Binding-site contacts:
Ligand atom N4 contacts residue LEU162 of chain 1.B at 3.7 Å.
Ligand atom N3 contacts residue VAL111 of chain 1.B at 3.4 Å.
Ligand atom C6 contacts residue THR109 of chain 1.B at 3.3 Å.
Ligand atom O contacts residue GLU80 of chain 1.B at 3.5 Å (salt-bridge).
Ligand atom C contacts residue LEU107 of chain 1.B at 3.5 Å (hydrophobic).
Ligand atom C8 contacts residue VAL46 of chain 1.B at 3.7 Å (hydrophobic).
Ligand atom N3 contacts residue TYR112 of chain 1.B at 2.9 Å (h-bond).
Ligand atom C15 contacts residue GLU116 of chain 1.B at 2.6 Å.
Ligand atom C7 contacts residue LYS61 of chain 1.B at 3.5 Å.
Ligand atom C21 contacts residue GLU110 of chain 1.B at 3.9 Å.
Ligand atom C3 contacts residue MET93 of chain 1.B at 3.8 Å (hydrophobic).
Ligand atom C20 contacts residue LEU162 of chain 1.B at 3.8 Å (hydrophobic).
Ligand atom C6 contacts residue LEU107 of chain 1.B at 3.9 Å (hydrophobic).
Ligand atom C19 contacts residue LEU162 of chain 1.B at 3.5 Å (hydrophobic).
Ligand atom N2 contacts residue THR109 of chain 1.B at 3.1 Å (h-bond).
Ligand atom C10 contacts residue VAL46 of chain 1.B at 3.7 Å (hydrophobic).
Ligand atom C11 contacts residue VAL46 of chain 1.B at 3.6 Å (hydrophobic).
Ligand atom C7 contacts residue THR109 of chain 1.B at 3.4 Å.
Ligand atom N2 contacts residue ALA59 of chain 1.B at 3.5 Å.
Ligand atom C18 contacts residue LEU38 of chain 1.B at 3.9 Å (hydrophobic).
Ligand atom C6 contacts residue LYS61 of chain 1.B at 3.4 Å.
Ligand atom C21 contacts residue ALA59 of chain 1.B at 3.6 Å (hydrophobic).
Ligand atom N contacts residue GLU116 of chain 1.B at 3.9 Å.
Ligand atom C4 contacts residue MET93 of chain 1.B at 3.8 Å (hydrophobic).
Ligand atom C18 contacts residue LEU162 of chain 1.B at 3.9 Å (hydrophobic).
Ligand atom C22 contacts residue ILE175 of chain 1.B at 3.9 Å (hydrophobic).
Ligand atom C9 contacts residue VAL46 of chain 1.B at 4.0 Å (hydrophobic).
Ligand atom N4 contacts residue TYR112 of chain 1.B at 3.0 Å (h-bond).
Ligand atom N3 contacts residue ALA59 of chain 1.B at 3.9 Å.
Ligand atom N1 contacts residue GLU116 of chain 1.B at 2.7 Å (salt-bridge).
Ligand atom C15 contacts residue GLU159 of chain 1.B at 3.1 Å.
Ligand atom C7 contacts residue LEU107 of chain 1.B at 3.8 Å (hydrophobic).
Ligand atom N1 contacts residue GLU159 of chain 1.B at 3.9 Å.
Ligand atom C14 contacts residue GLU116 of chain 1.B at 2.6 Å.
Ligand atom C2 contacts residue LYS61 of chain 1.B at 3.9 Å.
Ligand atom C13 contacts residue LEU38 of chain 1.B at 3.9 Å (hydrophobic).
Ligand atom C16 contacts residue GLU116 of chain 1.B at 3.9 Å.
Ligand atom C contacts residue GLU80 of chain 1.B at 3.7 Å.
Ligand atom N2 contacts residue GLU110 of chain 1.B at 3.1 Å (salt-bridge).
Ligand atom C1 contacts residue LEU107 of chain 1.B at 3.2 Å (hydrophobic).

Sequence of chain 1.B:
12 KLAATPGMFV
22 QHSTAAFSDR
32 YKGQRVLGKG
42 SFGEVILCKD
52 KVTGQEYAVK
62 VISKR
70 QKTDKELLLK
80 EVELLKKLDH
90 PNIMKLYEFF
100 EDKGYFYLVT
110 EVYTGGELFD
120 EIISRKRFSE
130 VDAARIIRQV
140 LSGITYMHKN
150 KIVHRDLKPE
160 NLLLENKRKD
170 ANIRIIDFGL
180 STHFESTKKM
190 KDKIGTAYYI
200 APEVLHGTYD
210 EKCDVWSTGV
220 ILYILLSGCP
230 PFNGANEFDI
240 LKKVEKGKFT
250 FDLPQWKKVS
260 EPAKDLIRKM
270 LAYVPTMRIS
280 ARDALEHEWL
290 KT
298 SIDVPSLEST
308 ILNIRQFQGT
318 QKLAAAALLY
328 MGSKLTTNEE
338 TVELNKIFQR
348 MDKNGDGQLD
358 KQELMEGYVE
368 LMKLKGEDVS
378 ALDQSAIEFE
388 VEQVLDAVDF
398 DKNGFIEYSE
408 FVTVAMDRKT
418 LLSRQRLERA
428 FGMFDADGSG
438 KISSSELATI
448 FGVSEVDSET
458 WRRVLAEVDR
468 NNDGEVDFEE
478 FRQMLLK

The protein below binds the small molecule below.
Small molecule (SMILES): CCOc1ccc2cc(-c3cc(CN4CCNCC4)cc4n[nH]c(N)c34)ccc2c1